This protein binds this small molecule.
Small molecule (SMILES): CC[C@H](C)[C@H](N)C(=O)N[C@@H](CC(C)C)C(=O)N1CCC[C@H]1C(=O)N[C@@H](CCSC)C(=O)N[C@@H](Cc1ccc(O)cc1)C(=O)N[C@@H](CCCCN)C(=O)N[C@@H](CC(C)C)C(=O)N[C@@H](CO)C(=O)N1CCC[C@H]1C=O

Sequence of chain 1.MA:
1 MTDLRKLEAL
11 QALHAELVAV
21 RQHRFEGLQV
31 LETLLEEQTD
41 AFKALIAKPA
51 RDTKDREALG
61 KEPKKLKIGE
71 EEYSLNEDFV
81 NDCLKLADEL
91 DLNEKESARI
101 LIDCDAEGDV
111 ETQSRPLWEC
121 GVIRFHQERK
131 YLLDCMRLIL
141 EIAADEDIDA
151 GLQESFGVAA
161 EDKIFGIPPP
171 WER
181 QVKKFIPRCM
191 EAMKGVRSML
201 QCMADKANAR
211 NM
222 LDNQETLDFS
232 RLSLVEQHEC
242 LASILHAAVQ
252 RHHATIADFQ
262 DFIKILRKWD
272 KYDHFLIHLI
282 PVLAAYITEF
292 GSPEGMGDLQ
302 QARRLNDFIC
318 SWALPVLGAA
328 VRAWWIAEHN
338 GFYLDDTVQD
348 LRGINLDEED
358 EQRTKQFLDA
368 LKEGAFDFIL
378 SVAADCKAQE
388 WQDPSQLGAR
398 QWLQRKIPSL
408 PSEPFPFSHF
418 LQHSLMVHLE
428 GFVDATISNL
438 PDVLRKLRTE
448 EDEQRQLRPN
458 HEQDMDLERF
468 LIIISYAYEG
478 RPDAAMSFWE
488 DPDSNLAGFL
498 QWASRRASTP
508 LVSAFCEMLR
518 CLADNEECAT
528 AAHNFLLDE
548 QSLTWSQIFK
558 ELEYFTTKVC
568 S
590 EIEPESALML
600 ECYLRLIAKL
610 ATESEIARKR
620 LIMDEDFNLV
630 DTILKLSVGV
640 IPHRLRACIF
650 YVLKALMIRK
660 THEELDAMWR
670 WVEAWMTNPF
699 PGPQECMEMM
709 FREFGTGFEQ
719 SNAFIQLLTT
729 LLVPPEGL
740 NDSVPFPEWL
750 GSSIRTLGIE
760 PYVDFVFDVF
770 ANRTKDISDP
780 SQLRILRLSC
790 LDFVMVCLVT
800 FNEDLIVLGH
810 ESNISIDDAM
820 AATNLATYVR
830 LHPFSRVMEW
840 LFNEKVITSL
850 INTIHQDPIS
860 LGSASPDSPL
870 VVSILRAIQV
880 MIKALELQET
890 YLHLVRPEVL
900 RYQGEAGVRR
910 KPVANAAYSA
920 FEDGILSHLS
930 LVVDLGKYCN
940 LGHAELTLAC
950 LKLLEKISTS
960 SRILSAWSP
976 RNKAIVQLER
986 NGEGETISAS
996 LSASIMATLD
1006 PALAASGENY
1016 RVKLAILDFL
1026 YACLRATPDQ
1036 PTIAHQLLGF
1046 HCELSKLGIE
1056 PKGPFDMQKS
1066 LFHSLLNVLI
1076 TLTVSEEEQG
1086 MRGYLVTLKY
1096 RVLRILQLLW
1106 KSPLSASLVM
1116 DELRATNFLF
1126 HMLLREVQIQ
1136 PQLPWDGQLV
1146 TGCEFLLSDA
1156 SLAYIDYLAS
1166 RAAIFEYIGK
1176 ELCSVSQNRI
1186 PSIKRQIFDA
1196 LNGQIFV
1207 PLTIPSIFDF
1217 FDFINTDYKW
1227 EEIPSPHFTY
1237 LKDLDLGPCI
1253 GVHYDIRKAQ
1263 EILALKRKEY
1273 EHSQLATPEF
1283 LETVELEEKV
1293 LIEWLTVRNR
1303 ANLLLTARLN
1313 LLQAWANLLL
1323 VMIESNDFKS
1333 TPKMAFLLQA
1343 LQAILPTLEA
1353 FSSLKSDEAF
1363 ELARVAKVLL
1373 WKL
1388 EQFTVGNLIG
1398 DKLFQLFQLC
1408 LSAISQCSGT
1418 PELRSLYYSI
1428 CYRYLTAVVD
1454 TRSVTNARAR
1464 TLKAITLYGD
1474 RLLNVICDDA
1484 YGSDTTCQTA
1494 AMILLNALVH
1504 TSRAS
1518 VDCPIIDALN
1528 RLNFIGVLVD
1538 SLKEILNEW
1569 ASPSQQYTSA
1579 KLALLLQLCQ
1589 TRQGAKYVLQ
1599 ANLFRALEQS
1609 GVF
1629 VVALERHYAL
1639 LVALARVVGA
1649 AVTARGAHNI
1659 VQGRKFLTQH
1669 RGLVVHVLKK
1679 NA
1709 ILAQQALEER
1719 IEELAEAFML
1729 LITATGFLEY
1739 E

Sequence of chain 1.PB:
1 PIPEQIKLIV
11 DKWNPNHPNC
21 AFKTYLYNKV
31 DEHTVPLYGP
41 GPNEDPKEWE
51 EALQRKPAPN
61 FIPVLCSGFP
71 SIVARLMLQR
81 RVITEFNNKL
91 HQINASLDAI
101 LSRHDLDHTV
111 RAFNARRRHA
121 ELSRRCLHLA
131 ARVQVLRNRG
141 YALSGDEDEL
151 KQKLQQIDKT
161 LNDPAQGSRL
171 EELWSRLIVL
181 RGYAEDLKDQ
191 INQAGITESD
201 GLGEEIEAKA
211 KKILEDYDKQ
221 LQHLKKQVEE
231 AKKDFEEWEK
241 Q

Binding-site contacts:
Ligand atom CD1 contacts residue GLN1063 of chain 1.MA at 3.8 Å.
Ligand atom CD2 contacts residue HIS1126 of chain 1.MA at 3.4 Å.
Ligand atom O contacts residue GLN1063 of chain 1.MA at 2.9 Å (h-bond).
Ligand atom CD2 contacts residue ALA1120 of chain 1.MA at 3.5 Å (hydrophobic).
Ligand atom OH contacts residue ASP182 of chain 1.KB at 3.3 Å (salt-bridge).
Ligand atom CD2 contacts residue GLN1063 of chain 1.MA at 3.6 Å.
Ligand atom CE2 contacts residue GLN1063 of chain 1.MA at 3.3 Å.
Ligand atom C contacts residue GLN1063 of chain 1.MA at 3.9 Å.
Ligand atom OH contacts residue HIS1068 of chain 1.MA at 3.8 Å.
Ligand atom CD2 contacts residue THR1121 of chain 1.MA at 4.3 Å.
Ligand atom CG2 contacts residue GLN1063 of chain 1.MA at 3.3 Å.
Ligand atom CD1 contacts residue THR1121 of chain 1.MA at 3.0 Å.
Ligand atom CE1 contacts residue THR1121 of chain 1.MA at 3.9 Å.
Ligand atom CE1 contacts residue ASN1072 of chain 1.MA at 3.3 Å.
Ligand atom CD2 contacts residue LEU1129 of chain 1.MA at 4.2 Å (hydrophobic).
Ligand atom CD1 contacts residue ASN1072 of chain 1.MA at 4.0 Å.
Ligand atom CG contacts residue ASN1072 of chain 1.MA at 4.2 Å.
Ligand atom CD1 contacts residue ASN1122 of chain 1.MA at 4.3 Å.
Ligand atom CG contacts residue THR1121 of chain 1.MA at 3.3 Å.
Ligand atom O contacts residue VAL1202 of chain 1.MA at 3.2 Å.
Ligand atom CD2 contacts residue PHE1125 of chain 1.MA at 4.2 Å (hydrophobic).
Ligand atom C contacts residue VAL1202 of chain 1.MA at 4.2 Å (hydrophobic).
Ligand atom CB contacts residue THR1121 of chain 1.MA at 3.3 Å.
Ligand atom CG contacts residue HIS1126 of chain 1.MA at 4.3 Å.
Ligand atom CE2 contacts residue ASP182 of chain 1.KB at 4.1 Å.
Ligand atom SD contacts residue ASN1072 of chain 1.MA at 3.7 Å.
Ligand atom CA contacts residue GLN1063 of chain 1.MA at 4.3 Å.
Ligand atom CG1 contacts residue TYR141 of chain 1.PB at 3.8 Å (hydrophobic).
Ligand atom OH contacts residue ASN1072 of chain 1.MA at 3.1 Å (h-bond).
Ligand atom C contacts residue HIS1126 of chain 1.MA at 4.0 Å.
Ligand atom CD1 contacts residue PHE1125 of chain 1.MA at 3.6 Å (hydrophobic).
Ligand atom CZ contacts residue ASP182 of chain 1.KB at 4.0 Å.
Ligand atom O contacts residue HIS1126 of chain 1.MA at 3.3 Å (h-bond).
Ligand atom CD1 contacts residue TYR141 of chain 1.PB at 3.4 Å (hydrophobic).
Ligand atom CZ contacts residue ASN1072 of chain 1.MA at 3.5 Å.
Ligand atom O contacts residue THR1121 of chain 1.MA at 4.0 Å.
Ligand atom CD2 contacts residue THR1121 of chain 1.MA at 4.0 Å.
Ligand atom OH contacts residue GLN1063 of chain 1.MA at 3.7 Å.
Ligand atom CZ contacts residue GLN1063 of chain 1.MA at 4.1 Å.
Ligand atom OH contacts residue GLU183 of chain 1.KB at 4.0 Å.

Sequence of chain 1.KB:
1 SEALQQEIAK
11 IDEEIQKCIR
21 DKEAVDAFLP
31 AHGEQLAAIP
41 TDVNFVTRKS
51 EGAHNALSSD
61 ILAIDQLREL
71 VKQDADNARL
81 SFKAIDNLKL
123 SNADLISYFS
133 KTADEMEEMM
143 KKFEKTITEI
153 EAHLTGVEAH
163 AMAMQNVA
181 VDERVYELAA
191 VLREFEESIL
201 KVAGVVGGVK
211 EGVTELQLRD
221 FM